Sequence of chain 1.M:
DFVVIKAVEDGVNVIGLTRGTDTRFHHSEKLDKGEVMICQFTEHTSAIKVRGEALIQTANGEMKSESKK

Binding-site contacts:
Ligand atom CH2 contacts residue VAL23 of chain 1.N at 4.1 Å (hydrophobic).
Ligand atom N contacts residue GLY29 of chain 1.M at 2.8 Å (h-bond).
Ligand atom CD1 contacts residue THR51 of chain 1.N at 4.0 Å.
Ligand atom CE2 contacts residue CYS48 of chain 1.N at 3.8 Å (hydrophobic).
Ligand atom CH2 contacts residue GLY25 of chain 1.N at 3.8 Å.
Ligand atom O contacts residue THR27 of chain 1.M at 4.1 Å.
Ligand atom CB contacts residue THR32 of chain 1.M at 3.3 Å.
Ligand atom OXT contacts residue THR51 of chain 1.N at 2.3 Å (h-bond).
Ligand atom N contacts residue THR27 of chain 1.M at 2.7 Å (h-bond).
Ligand atom CG contacts residue SER55 of chain 1.M at 3.6 Å.
Ligand atom N contacts residue ARG28 of chain 1.M at 3.9 Å.
Ligand atom CD2 contacts residue THR54 of chain 1.N at 4.1 Å.
Ligand atom CG contacts residue ALA56 of chain 1.M at 4.1 Å (hydrophobic).
Ligand atom CD1 contacts residue SER55 of chain 1.M at 3.2 Å.
Ligand atom O contacts residue THR51 of chain 1.N at 3.3 Å (h-bond).
Ligand atom CA contacts residue THR27 of chain 1.M at 3.7 Å.
Ligand atom CA contacts residue THR32 of chain 1.M at 3.1 Å.
Ligand atom CB contacts residue THR27 of chain 1.M at 3.6 Å.
Ligand atom CD1 contacts residue GLN49 of chain 1.N at 3.5 Å.
Ligand atom N contacts residue ASP31 of chain 1.M at 3.2 Å (salt-bridge).
Ligand atom O contacts residue GLY29 of chain 1.M at 3.4 Å (h-bond).
Ligand atom CB contacts residue SER55 of chain 1.M at 3.2 Å.
Ligand atom N contacts residue THR32 of chain 1.M at 2.8 Å (h-bond).
Ligand atom CZ2 contacts residue ILE57 of chain 1.N at 3.9 Å (hydrophobic).
Ligand atom NE1 contacts residue CYS48 of chain 1.N at 3.6 Å.
Ligand atom CZ3 contacts residue GLY25 of chain 1.N at 4.0 Å.
Ligand atom CZ3 contacts residue HIS36 of chain 1.N at 4.0 Å.
Ligand atom CA contacts residue GLY29 of chain 1.M at 3.6 Å.
Ligand atom C contacts residue GLY29 of chain 1.M at 3.7 Å.
Ligand atom C contacts residue THR51 of chain 1.N at 3.2 Å.
Ligand atom CA contacts residue SER55 of chain 1.M at 3.8 Å.
Ligand atom CZ2 contacts residue CYS48 of chain 1.N at 3.8 Å (hydrophobic).
Ligand atom OXT contacts residue HIS53 of chain 1.N at 3.9 Å.
Ligand atom O contacts residue SER55 of chain 1.M at 2.6 Å (h-bond).
Ligand atom CD1 contacts residue ALA56 of chain 1.M at 4.0 Å (hydrophobic).
Ligand atom OXT contacts residue THR54 of chain 1.N at 3.1 Å (h-bond).
Ligand atom O contacts residue ARG28 of chain 1.M at 3.5 Å.
Ligand atom C contacts residue SER55 of chain 1.M at 3.4 Å.
Ligand atom CE2 contacts residue GLN49 of chain 1.N at 3.9 Å.
Ligand atom NE1 contacts residue GLN49 of chain 1.N at 2.8 Å (h-bond).

The small molecule below binds the protein below.
Small molecule (SMILES): N[C@@H](Cc1c[nH]c2ccccc12)C(=O)O

Sequence of chain 1.N:
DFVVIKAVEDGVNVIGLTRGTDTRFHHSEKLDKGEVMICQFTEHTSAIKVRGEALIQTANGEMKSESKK